Sequence of chain 1.E:
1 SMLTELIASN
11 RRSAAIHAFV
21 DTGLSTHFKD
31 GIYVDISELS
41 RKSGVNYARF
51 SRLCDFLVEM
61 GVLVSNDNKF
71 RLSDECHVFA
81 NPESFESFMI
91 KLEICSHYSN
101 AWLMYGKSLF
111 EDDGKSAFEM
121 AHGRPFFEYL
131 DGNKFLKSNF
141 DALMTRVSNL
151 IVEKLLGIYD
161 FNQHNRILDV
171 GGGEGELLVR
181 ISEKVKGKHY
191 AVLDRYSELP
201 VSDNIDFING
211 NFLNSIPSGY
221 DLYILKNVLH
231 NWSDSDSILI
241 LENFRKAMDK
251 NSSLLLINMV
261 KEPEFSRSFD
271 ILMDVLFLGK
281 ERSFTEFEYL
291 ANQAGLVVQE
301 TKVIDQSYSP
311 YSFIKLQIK

Binding-site contacts:
Ligand atom O17 contacts residue ASN227 of chain 1.E at 4.2 Å.
Ligand atom O17 contacts residue MET259 of chain 1.E at 3.4 Å.
Ligand atom C26 contacts residue HIS230 of chain 1.E at 3.7 Å.
Ligand atom C21 contacts residue PHE269 of chain 1.E at 3.6 Å (hydrophobic).
Ligand atom O8 contacts residue PHE269 of chain 1.E at 3.6 Å.
Ligand atom C14 contacts residue PHE140 of chain 1.E at 4.1 Å (hydrophobic).
Ligand atom C13 contacts residue LEU272 of chain 1.E at 3.9 Å (hydrophobic).
Ligand atom C6 contacts residue TYR308 of chain 1.E at 3.6 Å (hydrophobic).
Ligand atom C20 contacts residue LEU143 of chain 1.E at 4.0 Å (hydrophobic).
Ligand atom O7 contacts residue LEU143 of chain 1.E at 3.8 Å.
Ligand atom C21 contacts residue MET144 of chain 1.E at 3.9 Å (hydrophobic).
Ligand atom C17 contacts residue MET89 of chain 1.E at 4.2 Å (hydrophobic).
Ligand atom C17 contacts residue LEU272 of chain 1.E at 3.9 Å (hydrophobic).
Ligand atom C2 contacts residue PHE269 of chain 1.E at 3.6 Å (hydrophobic).
Ligand atom C17 contacts residue GLU93 of chain 1.E at 2.9 Å.
Ligand atom C2 contacts residue MET259 of chain 1.E at 3.4 Å (hydrophobic).
Ligand atom C26 contacts residue ASN227 of chain 1.E at 3.7 Å.
Ligand atom C12 contacts residue LEU272 of chain 1.E at 4.0 Å (hydrophobic).
Ligand atom O17 contacts residue HIS230 of chain 1.E at 3.0 Å (h-bond).
Ligand atom O18 contacts residue PHE140 of chain 1.E at 3.5 Å.
Ligand atom O8 contacts residue MET273 of chain 1.E at 4.1 Å.
Ligand atom C13 contacts residue TYR98 of chain 1.E at 3.4 Å (hydrophobic).
Ligand atom C17 contacts residue TYR98 of chain 1.E at 3.5 Å (hydrophobic).
Ligand atom C10 contacts residue LEU143 of chain 1.E at 4.0 Å (hydrophobic).
Ligand atom O18 contacts residue MET273 of chain 1.E at 3.8 Å.
Ligand atom C11 contacts residue LEU143 of chain 1.E at 3.6 Å (hydrophobic).
Ligand atom C6 contacts residue MET259 of chain 1.E at 3.7 Å (hydrophobic).
Ligand atom C9 contacts residue PHE269 of chain 1.E at 3.9 Å (hydrophobic).
Ligand atom C3 contacts residue PHE269 of chain 1.E at 3.5 Å (hydrophobic).
Ligand atom C26 contacts residue MET144 of chain 1.E at 3.2 Å (hydrophobic).
Ligand atom O19 contacts residue TYR98 of chain 1.E at 3.2 Å.
Ligand atom C4 contacts residue PHE269 of chain 1.E at 3.8 Å (hydrophobic).
Ligand atom C12 contacts residue TYR98 of chain 1.E at 3.9 Å (hydrophobic).
Ligand atom C1 contacts residue MET259 of chain 1.E at 3.2 Å (hydrophobic).
Ligand atom C1 contacts residue ASN227 of chain 1.E at 3.9 Å.
Ligand atom O19 contacts residue LEU92 of chain 1.E at 3.7 Å.
Ligand atom O17 contacts residue PHE269 of chain 1.E at 3.6 Å.
Ligand atom C3 contacts residue MET144 of chain 1.E at 4.0 Å (hydrophobic).
Ligand atom O7 contacts residue MET89 of chain 1.E at 3.8 Å.
Ligand atom O18 contacts residue PHE277 of chain 1.E at 4.0 Å.

The small molecule below binds the protein below.
Small molecule (SMILES): COc1cc(O)c2c(c1)C(=O)c1cccc(OC)c1C2=O

Sequence of chain 1.B:
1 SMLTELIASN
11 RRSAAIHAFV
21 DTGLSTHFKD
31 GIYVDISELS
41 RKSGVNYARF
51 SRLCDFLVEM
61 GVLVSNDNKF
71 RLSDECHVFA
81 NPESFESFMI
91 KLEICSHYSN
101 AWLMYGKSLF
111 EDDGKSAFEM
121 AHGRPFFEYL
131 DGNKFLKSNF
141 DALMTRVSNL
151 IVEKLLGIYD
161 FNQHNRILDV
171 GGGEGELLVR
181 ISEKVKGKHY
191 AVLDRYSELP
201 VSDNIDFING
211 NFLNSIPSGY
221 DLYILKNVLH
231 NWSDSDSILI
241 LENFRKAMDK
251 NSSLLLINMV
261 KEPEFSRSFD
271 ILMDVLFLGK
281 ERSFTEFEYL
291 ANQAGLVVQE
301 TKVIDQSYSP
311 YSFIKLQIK